A protein and the small-molecule ligand that binds it are described below.
Small molecule (SMILES): CC(=O)N[C@H]1[C@H](O[C@H]2[C@H](O)[C@@H](NC(C)=O)CO[C@@H]2CO)O[C@H](CO)[C@@H](O[C@@H]2O[C@H](CO)[C@@H](O)[C@H](O[C@H]3O[C@H](CO)[C@@H](O)[C@H](O)[C@@H]3O[C@H]3O[C@H](CO)[C@@H](O)[C@H](O)[C@@H]3O)[C@@H]2O)[C@@H]1O

Binding-site contacts:
Ligand atom O5 contacts residue GLN408 of chain 1.D at 3.5 Å (h-bond).
Ligand atom C8 contacts residue LEU231 of chain 1.D at 3.7 Å (hydrophobic).
Ligand atom C2 contacts residue ASN232 of chain 1.D at 2.4 Å.
Ligand atom O2 contacts residue GLN408 of chain 1.D at 3.5 Å (h-bond).
Ligand atom O4 contacts residue GLN408 of chain 1.D at 1.8 Å (h-bond).
Ligand atom C6 contacts residue GLN408 of chain 1.D at 3.1 Å.
Ligand atom O5 contacts residue NAG1 of chain 1.PA at 3.7 Å.
Ligand atom C2 contacts residue GLN408 of chain 1.D at 3.5 Å.
Ligand atom C7 contacts residue ASN232 of chain 1.D at 3.7 Å.
Ligand atom C8 contacts residue ASN346 of chain 1.D at 3.4 Å.
Ligand atom O6 contacts residue ARG412 of chain 1.D at 2.8 Å (salt-bridge).
Ligand atom C4 contacts residue GLN408 of chain 1.D at 1.4 Å.
Ligand atom O4 contacts residue ILE407 of chain 1.D at 3.3 Å.
Ligand atom C5 contacts residue VAL414 of chain 1.D at 3.4 Å (hydrophobic).
Ligand atom C3 contacts residue VAL414 of chain 1.D at 3.7 Å (hydrophobic).
Ligand atom O6 contacts residue CYS347 of chain 1.D at 2.8 Å (h-bond).
Ligand atom C5 contacts residue GLN408 of chain 1.D at 2.7 Å.
Ligand atom C3 contacts residue ASN232 of chain 1.D at 3.8 Å.
Ligand atom C1 contacts residue ASN232 of chain 1.D at 1.4 Å.
Ligand atom O6 contacts residue NAG1 of chain 1.PA at 2.8 Å (h-bond).
Ligand atom C4 contacts residue VAL414 of chain 1.D at 3.8 Å (hydrophobic).
Ligand atom C6 contacts residue GLY409 of chain 1.D at 3.5 Å.
Ligand atom N2 contacts residue ASN232 of chain 1.D at 2.9 Å (h-bond).
Ligand atom C5 contacts residue ASN232 of chain 1.D at 3.6 Å.
Ligand atom C8 contacts residue PHE345 of chain 1.D at 3.8 Å (hydrophobic).
Ligand atom N2 contacts residue SER415 of chain 1.D at 3.4 Å (h-bond).
Ligand atom O5 contacts residue ARG412 of chain 1.D at 3.7 Å.
Ligand atom O6 contacts residue ILE407 of chain 1.D at 3.3 Å.
Ligand atom O6 contacts residue GLY348 of chain 1.D at 3.6 Å.
Ligand atom C3 contacts residue GLN408 of chain 1.D at 2.5 Å.
Ligand atom C6 contacts residue NAG1 of chain 1.PA at 3.7 Å.
Ligand atom C5 contacts residue NAG1 of chain 1.PA at 3.7 Å.
Ligand atom O4 contacts residue VAL414 of chain 1.D at 3.6 Å (h-bond).
Ligand atom O3 contacts residue GLN408 of chain 1.D at 2.7 Å (h-bond).
Ligand atom O6 contacts residue GLY409 of chain 1.D at 2.9 Å (h-bond).
Ligand atom O5 contacts residue ASN232 of chain 1.D at 2.3 Å (h-bond).
Ligand atom O6 contacts residue GLN408 of chain 1.D at 3.3 Å (h-bond).
Ligand atom C6 contacts residue GLY348 of chain 1.D at 3.7 Å.
Ligand atom O7 contacts residue VAL414 of chain 1.D at 3.6 Å.
Ligand atom O7 contacts residue ASN346 of chain 1.D at 3.8 Å.

Sequence of chain 1.D:
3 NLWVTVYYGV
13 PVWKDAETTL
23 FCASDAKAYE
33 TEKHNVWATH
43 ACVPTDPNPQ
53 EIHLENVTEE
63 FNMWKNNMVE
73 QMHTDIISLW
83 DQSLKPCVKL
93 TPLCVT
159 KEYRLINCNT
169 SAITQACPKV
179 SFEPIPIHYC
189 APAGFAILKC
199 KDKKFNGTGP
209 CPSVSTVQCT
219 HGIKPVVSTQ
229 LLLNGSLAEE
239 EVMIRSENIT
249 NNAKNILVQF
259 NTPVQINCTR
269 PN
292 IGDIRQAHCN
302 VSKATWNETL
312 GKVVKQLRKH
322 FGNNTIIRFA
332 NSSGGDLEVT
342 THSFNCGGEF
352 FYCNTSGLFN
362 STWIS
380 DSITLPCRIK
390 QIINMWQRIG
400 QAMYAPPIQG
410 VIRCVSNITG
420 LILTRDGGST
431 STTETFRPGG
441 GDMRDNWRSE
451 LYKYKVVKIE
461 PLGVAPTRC